Sequence of chain 1.B:
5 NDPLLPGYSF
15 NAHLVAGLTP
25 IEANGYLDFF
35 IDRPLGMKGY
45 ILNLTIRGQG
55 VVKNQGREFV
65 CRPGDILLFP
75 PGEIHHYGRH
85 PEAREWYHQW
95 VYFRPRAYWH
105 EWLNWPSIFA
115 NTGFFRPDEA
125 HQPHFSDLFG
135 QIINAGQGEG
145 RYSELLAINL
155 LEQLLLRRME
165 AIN

Binding-site contacts:
Ligand atom O2 contacts residue TRP94 of chain 1.B at 4.2 Å.
Ligand atom O3 contacts residue HIS92 of chain 1.B at 2.7 Å (h-bond).
Ligand atom O1 contacts residue PRO7 of chain 1.B at 2.7 Å (h-bond).
Ligand atom C1 contacts residue ARG37 of chain 1.B at 3.7 Å.
Ligand atom O4 contacts residue ARG37 of chain 1.B at 2.7 Å (salt-bridge).
Ligand atom C2 contacts residue ILE35 of chain 1.B at 3.7 Å (hydrophobic).
Ligand atom C6 contacts residue ARG37 of chain 1.B at 3.7 Å.
Ligand atom O1 contacts residue LEU8 of chain 1.B at 3.4 Å.
Ligand atom O5 contacts residue ARG37 of chain 1.B at 3.0 Å (salt-bridge).
Ligand atom O5 contacts residue PHE14 of chain 1.B at 3.7 Å.
Ligand atom C6 contacts residue ILE45 of chain 1.B at 3.5 Å (hydrophobic).
Ligand atom C4 contacts residue ILE45 of chain 1.B at 4.2 Å (hydrophobic).
Ligand atom C3 contacts residue THR23 of chain 1.B at 3.8 Å.
Ligand atom O4 contacts residue ILE35 of chain 1.B at 4.1 Å.
Ligand atom O2 contacts residue THR23 of chain 1.B at 2.8 Å (h-bond).
Ligand atom C1 contacts residue PRO7 of chain 1.B at 3.2 Å (hydrophobic).
Ligand atom C3 contacts residue HIS92 of chain 1.B at 3.7 Å.
Ligand atom O4 contacts residue TYR81 of chain 1.B at 2.9 Å (h-bond).
Ligand atom O2 contacts residue LEU8 of chain 1.B at 4.2 Å.
Ligand atom C2 contacts residue THR23 of chain 1.B at 3.8 Å.
Ligand atom O5 contacts residue PRO7 of chain 1.B at 3.5 Å (h-bond).
Ligand atom O3 contacts residue TYR81 of chain 1.B at 3.5 Å.
Ligand atom O2 contacts residue ILE35 of chain 1.B at 3.9 Å.
Ligand atom C3 contacts residue TRP94 of chain 1.B at 3.6 Å (hydrophobic).
Ligand atom O3 contacts residue TRP94 of chain 1.B at 4.0 Å.
Ligand atom C4 contacts residue ARG37 of chain 1.B at 3.9 Å.
Ligand atom C6 contacts residue MET41 of chain 1.B at 3.8 Å (hydrophobic).
Ligand atom C2 contacts residue ARG37 of chain 1.B at 4.1 Å.
Ligand atom C5 contacts residue ARG37 of chain 1.B at 4.0 Å.
Ligand atom O3 contacts residue ILE35 of chain 1.B at 3.9 Å.
Ligand atom C5 contacts residue PHE14 of chain 1.B at 4.0 Å (hydrophobic).
Ligand atom C1 contacts residue LEU8 of chain 1.B at 4.1 Å (hydrophobic).
Ligand atom C6 contacts residue PHE14 of chain 1.B at 3.6 Å (hydrophobic).
Ligand atom O2 contacts residue HIS92 of chain 1.B at 3.8 Å.
Ligand atom O1 contacts residue ARG37 of chain 1.B at 3.4 Å (salt-bridge).
Ligand atom C4 contacts residue TRP94 of chain 1.B at 3.9 Å (hydrophobic).
Ligand atom C5 contacts residue TRP94 of chain 1.B at 3.6 Å (hydrophobic).
Ligand atom O3 contacts residue THR23 of chain 1.B at 4.1 Å.
Ligand atom C6 contacts residue TRP94 of chain 1.B at 3.9 Å (hydrophobic).
Ligand atom C4 contacts residue TYR81 of chain 1.B at 4.0 Å (hydrophobic).

The protein below binds the small molecule below.
Small molecule (SMILES): C[C@H]1O[C@@H](O)[C@H](O)[C@@H](O)[C@H]1O